Sequence of chain 1.A:
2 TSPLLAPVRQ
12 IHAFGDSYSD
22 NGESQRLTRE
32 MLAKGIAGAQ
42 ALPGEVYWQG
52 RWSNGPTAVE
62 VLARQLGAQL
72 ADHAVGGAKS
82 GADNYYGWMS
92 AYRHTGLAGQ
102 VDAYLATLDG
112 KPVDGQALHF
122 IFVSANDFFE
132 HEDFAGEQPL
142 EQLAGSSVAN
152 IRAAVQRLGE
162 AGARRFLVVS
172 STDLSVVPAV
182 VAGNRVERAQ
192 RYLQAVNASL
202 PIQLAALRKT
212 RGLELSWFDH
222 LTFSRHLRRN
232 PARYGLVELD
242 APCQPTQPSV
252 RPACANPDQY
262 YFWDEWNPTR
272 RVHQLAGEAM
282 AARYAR

Binding-site contacts:
Ligand atom C9 contacts residue TRP267 of chain 1.A at 3.9 Å (hydrophobic).
Ligand atom S24 contacts residue ASN127 of chain 1.A at 4.1 Å.
Ligand atom C3 contacts residue ASN127 of chain 1.A at 3.5 Å.
Ligand atom N1 contacts residue ASN127 of chain 1.A at 4.1 Å.
Ligand atom C8 contacts residue PHE130 of chain 1.A at 4.0 Å (hydrophobic).
Ligand atom C10 contacts residue GLY78 of chain 1.A at 4.5 Å.
Ligand atom C8 contacts residue TRP267 of chain 1.A at 3.9 Å (hydrophobic).
Ligand atom C6 contacts residue ALA126 of chain 1.A at 3.8 Å (hydrophobic).
Ligand atom C3 contacts residue TRP53 of chain 1.A at 4.2 Å (hydrophobic).
Ligand atom C2 contacts residue TRP267 of chain 1.A at 3.8 Å (hydrophobic).
Ligand atom C2 contacts residue PHE130 of chain 1.A at 4.1 Å (hydrophobic).
Ligand atom C6 contacts residue ASN127 of chain 1.A at 3.7 Å.
Ligand atom O7 contacts residue GLY78 of chain 1.A at 3.2 Å (h-bond).
Ligand atom S24 contacts residue ASN268 of chain 1.A at 4.1 Å.
Ligand atom O7 contacts residue ASN127 of chain 1.A at 3.0 Å (h-bond).
Ligand atom C5 contacts residue GLY78 of chain 1.A at 4.4 Å.
Ligand atom S24 contacts residue PHE130 of chain 1.A at 4.1 Å.
Ligand atom C6 contacts residue ASP17 of chain 1.A at 3.6 Å.
Ligand atom S24 contacts residue SER18 of chain 1.A at 2.9 Å (h-bond).
Ligand atom C6 contacts residue TYR19 of chain 1.A at 3.7 Å (hydrophobic).
Ligand atom N1 contacts residue TYR86 of chain 1.A at 4.4 Å.
Ligand atom O7 contacts residue ASP17 of chain 1.A at 3.8 Å.
Ligand atom C6 contacts residue PHE130 of chain 1.A at 4.2 Å (hydrophobic).
Ligand atom C10 contacts residue TYR86 of chain 1.A at 3.6 Å (hydrophobic).
Ligand atom C8 contacts residue ASN127 of chain 1.A at 4.1 Å.
Ligand atom C10 contacts residue TYR87 of chain 1.A at 3.4 Å (hydrophobic).
Ligand atom C8 contacts residue TYR86 of chain 1.A at 3.5 Å (hydrophobic).
Ligand atom C2 contacts residue ASN127 of chain 1.A at 3.8 Å.
Ligand atom C6 contacts residue SER18 of chain 1.A at 3.0 Å.
Ligand atom C5 contacts residue ASP17 of chain 1.A at 4.4 Å.
Ligand atom C10 contacts residue ASN127 of chain 1.A at 3.7 Å.
Ligand atom O7 contacts residue GLY77 of chain 1.A at 4.1 Å.
Ligand atom C5 contacts residue SER18 of chain 1.A at 2.3 Å.
Ligand atom S24 contacts residue TRP267 of chain 1.A at 3.9 Å.
Ligand atom C3 contacts residue SER18 of chain 1.A at 4.0 Å.
Ligand atom N1 contacts residue TYR87 of chain 1.A at 4.1 Å.
Ligand atom N1 contacts residue TRP267 of chain 1.A at 4.4 Å.
Ligand atom O7 contacts residue SER18 of chain 1.A at 2.5 Å (h-bond).
Ligand atom C9 contacts residue TYR87 of chain 1.A at 3.5 Å (hydrophobic).
Ligand atom C5 contacts residue ASN127 of chain 1.A at 3.5 Å.

This protein binds this small molecule.
Small molecule (SMILES): CC(=O)SCC[N+](C)(C)C